Binding-site contacts:
Ligand atom O40 contacts residue ILE50 of chain 1.A at 3.2 Å (h-bond).
Ligand atom C21 contacts residue ALA28 of chain 1.A at 3.6 Å (hydrophobic).
Ligand atom C37 contacts residue ARG8 of chain 1.B at 3.5 Å.
Ligand atom O1 contacts residue ASP29 of chain 1.A at 3.4 Å (salt-bridge).
Ligand atom C29 contacts residue GLY48 of chain 1.B at 3.6 Å.
Ligand atom O11 contacts residue GLY49 of chain 1.B at 3.3 Å.
Ligand atom O2 contacts residue ASP29 of chain 1.B at 3.5 Å (salt-bridge).
Ligand atom C21 contacts residue ASP25 of chain 1.A at 3.2 Å.
Ligand atom C31 contacts residue VAL82 of chain 1.A at 3.6 Å (hydrophobic).
Ligand atom C25 contacts residue ASP25 of chain 1.B at 3.1 Å.
Ligand atom C18 contacts residue ILE50 of chain 1.A at 3.5 Å (hydrophobic).
Ligand atom O10 contacts residue ILE50 of chain 1.B at 3.4 Å.
Ligand atom N2 contacts residue ILE47 of chain 1.A at 3.6 Å.
Ligand atom C30 contacts residue GLY27 of chain 1.B at 3.4 Å.
Ligand atom C13 contacts residue VAL82 of chain 1.A at 3.4 Å (hydrophobic).
Ligand atom O2 contacts residue ASP30 of chain 1.B at 2.9 Å (salt-bridge).
Ligand atom C14 contacts residue VAL82 of chain 1.A at 3.6 Å (hydrophobic).
Ligand atom C20 contacts residue GLY48 of chain 1.B at 3.5 Å.
Ligand atom N22 contacts residue ASP25 of chain 1.B at 2.8 Å (salt-bridge).
Ligand atom C7 contacts residue ASP25 of chain 1.A at 3.0 Å.
Ligand atom O1 contacts residue ASP30 of chain 1.A at 3.0 Å (salt-bridge).
Ligand atom C39 contacts residue ARG8 of chain 1.B at 3.6 Å.
Ligand atom C35 contacts residue PRO81 of chain 1.B at 3.6 Å (hydrophobic).
Ligand atom O41 contacts residue ILE50 of chain 1.B at 3.2 Å.
Ligand atom C12 contacts residue VAL82 of chain 1.A at 3.5 Å (hydrophobic).
Ligand atom C21 contacts residue ASP25 of chain 1.B at 3.5 Å.
Ligand atom C21 contacts residue GLY27 of chain 1.A at 3.5 Å.
Ligand atom C39 contacts residue GLY27 of chain 1.A at 3.5 Å.
Ligand atom O2 contacts residue ALA28 of chain 1.B at 3.6 Å.
Ligand atom C14 contacts residue ASP25 of chain 1.A at 3.4 Å.
Ligand atom N22 contacts residue ASP25 of chain 1.A at 2.7 Å (salt-bridge).
Ligand atom C1 contacts residue VAL32 of chain 1.A at 3.6 Å (hydrophobic).
Ligand atom C30 contacts residue VAL82 of chain 1.A at 3.6 Å (hydrophobic).
Ligand atom C5 contacts residue GLY48 of chain 1.B at 3.5 Å.
Ligand atom C19 contacts residue GLY48 of chain 1.A at 3.5 Å.
Ligand atom N1 contacts residue ASP30 of chain 1.B at 3.1 Å (salt-bridge).
Ligand atom C33 contacts residue ASP25 of chain 1.B at 3.2 Å.
Ligand atom C36 contacts residue GLY48 of chain 1.A at 3.4 Å.
Ligand atom C29 contacts residue VAL82 of chain 1.A at 3.5 Å (hydrophobic).
Ligand atom O11 contacts residue ILE50 of chain 1.B at 3.6 Å.

Sequence of chain 1.A:
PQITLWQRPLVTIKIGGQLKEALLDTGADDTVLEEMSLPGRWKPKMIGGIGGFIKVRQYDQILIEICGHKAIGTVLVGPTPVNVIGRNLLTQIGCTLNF

Sequence of chain 1.B:
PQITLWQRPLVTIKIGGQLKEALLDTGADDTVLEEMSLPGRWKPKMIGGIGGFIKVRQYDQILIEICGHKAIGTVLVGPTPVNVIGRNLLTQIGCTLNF

This small molecule binds to this protein.
Small molecule (SMILES): NC(=O)c1ccc(S(=O)(=O)N(Cc2ccccc2)[C@H]2CNC[C@@H]2N(Cc2ccccc2)S(=O)(=O)c2ccc(C(N)=O)cc2)cc1